The small molecule below binds the protein below.
Small molecule (SMILES): CC(=O)N[C@@H]1[C@@H](O)[C@H](O)[C@@H](CO)O[C@H]1O

Sequence of chain 1.B:
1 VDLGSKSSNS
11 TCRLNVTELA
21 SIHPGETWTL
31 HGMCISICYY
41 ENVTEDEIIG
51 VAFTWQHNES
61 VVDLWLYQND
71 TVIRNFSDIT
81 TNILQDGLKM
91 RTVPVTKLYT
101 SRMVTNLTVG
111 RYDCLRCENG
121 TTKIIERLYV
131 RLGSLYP

Binding-site contacts:
Ligand atom C4 contacts residue ASN75 of chain 1.B at 4.2 Å.
Ligand atom C1 contacts residue ASN75 of chain 1.B at 1.4 Å.
Ligand atom C2 contacts residue ASN75 of chain 1.B at 2.4 Å.
Ligand atom O6 contacts residue ILE79 of chain 1.B at 3.7 Å.
Ligand atom C3 contacts residue ASN75 of chain 1.B at 3.8 Å.
Ligand atom C6 contacts residue ILE79 of chain 1.B at 4.1 Å (hydrophobic).
Ligand atom C8 contacts residue ARG74 of chain 1.B at 4.2 Å.
Ligand atom C8 contacts residue ILE73 of chain 1.B at 3.6 Å (hydrophobic).
Ligand atom C7 contacts residue ASN75 of chain 1.B at 3.3 Å.
Ligand atom O5 contacts residue ASN75 of chain 1.B at 2.4 Å (h-bond).
Ligand atom N2 contacts residue ASN75 of chain 1.B at 2.9 Å (h-bond).
Ligand atom O5 contacts residue ILE79 of chain 1.B at 4.2 Å.
Ligand atom C5 contacts residue ASN75 of chain 1.B at 3.7 Å.
Ligand atom O7 contacts residue ASN75 of chain 1.B at 3.2 Å (h-bond).
Ligand atom C8 contacts residue VAL72 of chain 1.B at 4.0 Å (hydrophobic).